The protein below binds the small molecule below.
Small molecule (SMILES): CC(=O)N[C@@H]1[C@@H](O)[C@H](O)[C@@H](CO)O[C@H]1O

Sequence of chain 1.C:
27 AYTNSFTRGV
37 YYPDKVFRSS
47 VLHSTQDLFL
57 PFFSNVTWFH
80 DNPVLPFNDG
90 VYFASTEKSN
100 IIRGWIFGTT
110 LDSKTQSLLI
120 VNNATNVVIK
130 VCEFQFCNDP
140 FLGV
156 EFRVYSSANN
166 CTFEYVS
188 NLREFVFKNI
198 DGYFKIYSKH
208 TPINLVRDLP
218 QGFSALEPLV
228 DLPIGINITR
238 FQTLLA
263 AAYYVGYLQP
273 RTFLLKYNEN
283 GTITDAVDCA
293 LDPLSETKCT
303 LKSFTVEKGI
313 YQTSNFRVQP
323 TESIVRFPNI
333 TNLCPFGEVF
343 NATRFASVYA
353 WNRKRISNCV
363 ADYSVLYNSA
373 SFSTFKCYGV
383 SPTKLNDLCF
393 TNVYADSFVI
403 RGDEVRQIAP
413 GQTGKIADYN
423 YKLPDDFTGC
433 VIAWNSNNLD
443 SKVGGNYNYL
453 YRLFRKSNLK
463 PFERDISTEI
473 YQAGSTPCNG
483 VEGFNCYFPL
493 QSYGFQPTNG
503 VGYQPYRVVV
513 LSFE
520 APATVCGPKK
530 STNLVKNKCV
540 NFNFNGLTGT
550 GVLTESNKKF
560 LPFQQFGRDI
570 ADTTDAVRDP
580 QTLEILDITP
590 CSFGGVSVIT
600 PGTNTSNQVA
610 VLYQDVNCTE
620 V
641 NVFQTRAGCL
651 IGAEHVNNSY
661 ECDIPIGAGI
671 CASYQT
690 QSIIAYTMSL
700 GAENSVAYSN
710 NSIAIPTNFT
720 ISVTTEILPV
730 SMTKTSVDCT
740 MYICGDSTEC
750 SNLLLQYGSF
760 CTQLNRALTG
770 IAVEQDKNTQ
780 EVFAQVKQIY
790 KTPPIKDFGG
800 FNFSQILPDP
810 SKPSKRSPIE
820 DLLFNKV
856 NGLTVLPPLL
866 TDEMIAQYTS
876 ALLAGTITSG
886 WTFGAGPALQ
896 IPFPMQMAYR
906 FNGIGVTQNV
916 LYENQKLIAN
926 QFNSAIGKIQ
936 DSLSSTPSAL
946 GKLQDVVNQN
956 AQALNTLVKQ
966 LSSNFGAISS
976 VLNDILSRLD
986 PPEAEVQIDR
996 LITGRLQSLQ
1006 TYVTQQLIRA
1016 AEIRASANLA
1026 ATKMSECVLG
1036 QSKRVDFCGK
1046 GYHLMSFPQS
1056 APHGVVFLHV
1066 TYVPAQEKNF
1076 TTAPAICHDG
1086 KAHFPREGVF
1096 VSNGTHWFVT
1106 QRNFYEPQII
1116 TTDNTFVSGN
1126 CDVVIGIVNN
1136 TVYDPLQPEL

Binding-site contacts:
Ligand atom C1 contacts residue ASN61 of chain 1.C at 1.4 Å.
Ligand atom C2 contacts residue ASN61 of chain 1.C at 2.4 Å.
Ligand atom O5 contacts residue ASN61 of chain 1.C at 2.4 Å (h-bond).
Ligand atom C8 contacts residue ASN30 of chain 1.C at 3.4 Å.
Ligand atom C7 contacts residue ASN61 of chain 1.C at 3.2 Å.
Ligand atom C8 contacts residue SER60 of chain 1.C at 4.2 Å.
Ligand atom C3 contacts residue ASN61 of chain 1.C at 3.7 Å.
Ligand atom C8 contacts residue PHE59 of chain 1.C at 4.3 Å (hydrophobic).
Ligand atom O7 contacts residue ASN61 of chain 1.C at 3.2 Å (h-bond).
Ligand atom N2 contacts residue ASN61 of chain 1.C at 2.8 Å (h-bond).
Ligand atom C4 contacts residue ASN61 of chain 1.C at 4.2 Å.
Ligand atom C5 contacts residue ASN61 of chain 1.C at 3.6 Å.
Ligand atom C8 contacts residue ASN61 of chain 1.C at 4.0 Å.